Sequence of chain 1.P:
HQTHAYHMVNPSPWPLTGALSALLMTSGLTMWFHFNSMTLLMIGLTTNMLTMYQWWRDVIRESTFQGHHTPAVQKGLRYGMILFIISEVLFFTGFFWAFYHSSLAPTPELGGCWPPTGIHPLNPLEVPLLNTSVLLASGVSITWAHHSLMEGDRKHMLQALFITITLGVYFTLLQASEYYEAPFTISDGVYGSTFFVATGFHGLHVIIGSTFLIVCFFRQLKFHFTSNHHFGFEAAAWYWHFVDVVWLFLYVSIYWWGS

Sequence of chain 1.T:
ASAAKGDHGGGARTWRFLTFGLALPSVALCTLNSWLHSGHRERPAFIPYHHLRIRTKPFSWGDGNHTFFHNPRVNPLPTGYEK

This protein binds this small molecule.
Small molecule (SMILES): CCCCCCCCCCO[C@@H]1O[C@H](CO)[C@@H](O[C@H]2O[C@H](CO)[C@@H](O)[C@H](O)[C@H]2O)[C@H](O)[C@H]1O

Binding-site contacts:
Ligand atom C57 contacts residue TRP34 of chain 1.P at 3.0 Å (hydrophobic).
Ligand atom C57 contacts residue TRP62 of chain 1.T at 3.5 Å (hydrophobic).
Ligand atom O6 contacts residue GLY63 of chain 1.T at 3.1 Å (h-bond).
Ligand atom O61 contacts residue SER61 of chain 1.T at 3.5 Å (h-bond).
Ligand atom C9 contacts residue GLY63 of chain 1.T at 3.6 Å.
Ligand atom O5 contacts residue TRP34 of chain 1.P at 3.1 Å.
Ligand atom C1 contacts residue PHE69 of chain 1.T at 4.1 Å (hydrophobic).
Ligand atom C22 contacts residue PEK1 of chain 1.QB at 4.0 Å.
Ligand atom C43 contacts residue PEK1 of chain 1.QB at 3.5 Å.
Ligand atom C4 contacts residue MET40 of chain 1.P at 3.7 Å (hydrophobic).
Ligand atom C8 contacts residue GLY63 of chain 1.T at 3.8 Å.
Ligand atom C37 contacts residue PEK1 of chain 1.QB at 4.2 Å.
Ligand atom O7 contacts residue MET40 of chain 1.P at 4.3 Å.
Ligand atom C28 contacts residue PEK1 of chain 1.QB at 4.1 Å.
Ligand atom C11 contacts residue GLY63 of chain 1.T at 3.9 Å.
Ligand atom O5 contacts residue MET40 of chain 1.P at 3.6 Å.
Ligand atom O61 contacts residue TRP34 of chain 1.P at 2.7 Å (h-bond).
Ligand atom O6 contacts residue SER61 of chain 1.T at 4.2 Å.
Ligand atom C3 contacts residue MET40 of chain 1.P at 4.4 Å (hydrophobic).
Ligand atom C18 contacts residue TRP34 of chain 1.P at 4.0 Å (hydrophobic).
Ligand atom C4 contacts residue TRP34 of chain 1.P at 3.5 Å (hydrophobic).
Ligand atom C31 contacts residue LEU31 of chain 1.P at 4.1 Å (hydrophobic).
Ligand atom C57 contacts residue MET40 of chain 1.P at 4.0 Å (hydrophobic).
Ligand atom C19 contacts residue LEU43 of chain 1.P at 4.0 Å (hydrophobic).
Ligand atom C6 contacts residue TRP34 of chain 1.P at 4.0 Å (hydrophobic).
Ligand atom C18 contacts residue PEK1 of chain 1.QB at 4.3 Å.
Ligand atom O1 contacts residue TRP62 of chain 1.T at 3.2 Å.
Ligand atom C6 contacts residue MET40 of chain 1.P at 4.2 Å (hydrophobic).
Ligand atom C57 contacts residue SER61 of chain 1.T at 3.5 Å.
Ligand atom O16 contacts residue MET40 of chain 1.P at 4.4 Å.
Ligand atom O1 contacts residue GLY63 of chain 1.T at 4.0 Å.
Ligand atom C2 contacts residue PHE69 of chain 1.T at 4.2 Å (hydrophobic).
Ligand atom C9 contacts residue TRP62 of chain 1.T at 3.8 Å (hydrophobic).
Ligand atom C43 contacts residue PGV1 of chain 1.JB at 4.2 Å.
Ligand atom C31 contacts residue PEK1 of chain 1.QB at 4.0 Å.
Ligand atom C11 contacts residue TRP62 of chain 1.T at 4.0 Å (hydrophobic).
Ligand atom C10 contacts residue TRP62 of chain 1.T at 4.1 Å (hydrophobic).
Ligand atom O61 contacts residue MET40 of chain 1.P at 3.2 Å (h-bond).
Ligand atom O6 contacts residue TRP62 of chain 1.T at 3.5 Å.
Ligand atom O16 contacts residue TRP34 of chain 1.P at 4.2 Å.